Binding-site contacts:
Ligand atom C1 contacts residue ASN79 of chain 1.A at 3.4 Å.
Ligand atom O1 contacts residue ASN79 of chain 1.A at 2.8 Å (h-bond).
Ligand atom C2 contacts residue ASN79 of chain 1.A at 4.0 Å.

This small molecule binds to this protein.
Small molecule (SMILES): C[C@@H](O)CC[C@@H](C)O

Sequence of chain 1.A:
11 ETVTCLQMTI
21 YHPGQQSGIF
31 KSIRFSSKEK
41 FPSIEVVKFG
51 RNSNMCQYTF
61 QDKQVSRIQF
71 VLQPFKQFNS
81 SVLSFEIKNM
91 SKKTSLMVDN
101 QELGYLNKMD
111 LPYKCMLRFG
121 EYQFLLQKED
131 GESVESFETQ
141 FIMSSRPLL